A protein and the small-molecule ligand that binds it are described below.
Small molecule (SMILES): CC(C)C[C@H](NC(=O)[C@H](Cc1ccccc1)NC(=O)C/C=C/c1cn(CCOCCOCCOCC(=O)O)nn1)B(O)O

Sequence of chain 1.L:
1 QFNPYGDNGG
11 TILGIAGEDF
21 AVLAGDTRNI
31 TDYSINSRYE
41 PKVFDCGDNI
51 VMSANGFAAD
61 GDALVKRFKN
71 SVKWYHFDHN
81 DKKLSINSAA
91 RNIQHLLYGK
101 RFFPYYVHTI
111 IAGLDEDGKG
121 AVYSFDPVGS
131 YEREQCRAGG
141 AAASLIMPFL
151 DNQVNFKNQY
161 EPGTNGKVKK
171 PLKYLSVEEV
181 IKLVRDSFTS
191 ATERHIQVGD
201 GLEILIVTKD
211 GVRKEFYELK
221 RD

Sequence of chain 1.K:
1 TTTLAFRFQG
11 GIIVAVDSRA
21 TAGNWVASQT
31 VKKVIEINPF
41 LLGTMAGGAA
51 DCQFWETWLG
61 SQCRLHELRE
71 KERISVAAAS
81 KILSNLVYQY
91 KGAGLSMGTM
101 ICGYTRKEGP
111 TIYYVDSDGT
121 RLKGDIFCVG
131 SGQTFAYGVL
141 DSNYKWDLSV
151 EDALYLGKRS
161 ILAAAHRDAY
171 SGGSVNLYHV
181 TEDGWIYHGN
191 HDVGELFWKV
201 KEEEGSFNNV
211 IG

Binding-site contacts:
Ligand atom C22 contacts residue GLY47 of chain 1.K at 3.7 Å.
Ligand atom C24 contacts residue MET45 of chain 1.K at 3.9 Å (hydrophobic).
Ligand atom O8 contacts residue GLY48 of chain 1.K at 3.7 Å.
Ligand atom C21 contacts residue LYS33 of chain 1.K at 3.8 Å.
Ligand atom C13 contacts residue GLY47 of chain 1.K at 3.7 Å.
Ligand atom C7 contacts residue THR21 of chain 1.K at 3.9 Å.
Ligand atom C17 contacts residue THR21 of chain 1.K at 3.5 Å.
Ligand atom O28 contacts residue TYR170 of chain 1.K at 3.9 Å.
Ligand atom C41 contacts residue TYR106 of chain 1.L at 4.0 Å (hydrophobic).
Ligand atom N20 contacts residue GLY47 of chain 1.K at 2.8 Å (h-bond).
Ligand atom C7 contacts residue ALA49 of chain 1.K at 4.0 Å (hydrophobic).
Ligand atom O27 contacts residue ALA46 of chain 1.K at 3.9 Å.
Ligand atom O27 contacts residue THR1 of chain 1.K at 2.5 Å (h-bond).
Ligand atom C10 contacts residue THR21 of chain 1.K at 3.6 Å.
Ligand atom C2 contacts residue THR21 of chain 1.K at 4.0 Å.
Ligand atom C21 contacts residue GLY47 of chain 1.K at 3.7 Å.
Ligand atom C25 contacts residue ALA20 of chain 1.K at 3.8 Å (hydrophobic).
Ligand atom O8 contacts residue GLY47 of chain 1.K at 3.8 Å.
Ligand atom O28 contacts residue THR1 of chain 1.K at 2.3 Å (h-bond).
Ligand atom O8 contacts residue ALA49 of chain 1.K at 3.0 Å (h-bond).
Ligand atom O19 contacts residue ALA20 of chain 1.K at 3.3 Å.
Ligand atom C24 contacts residue ALA49 of chain 1.K at 3.8 Å (hydrophobic).
Ligand atom N20 contacts residue THR1 of chain 1.K at 3.7 Å.
Ligand atom C25 contacts residue ALA49 of chain 1.K at 3.8 Å (hydrophobic).
Ligand atom C18 contacts residue THR21 of chain 1.K at 4.0 Å.
Ligand atom N9 contacts residue THR21 of chain 1.K at 2.9 Å (h-bond).
Ligand atom O19 contacts residue THR21 of chain 1.K at 2.8 Å (h-bond).
Ligand atom C21 contacts residue THR1 of chain 1.K at 2.5 Å.
Ligand atom C22 contacts residue THR1 of chain 1.K at 3.0 Å.
Ligand atom C10 contacts residue GLY47 of chain 1.K at 3.6 Å.
Ligand atom O40 contacts residue PRO127 of chain 1.L at 3.9 Å.
Ligand atom C3 contacts residue ASP126 of chain 1.L at 3.9 Å.
Ligand atom C18 contacts residue GLY47 of chain 1.K at 3.7 Å.
Ligand atom B8 contacts residue LYS33 of chain 1.K at 3.8 Å.
Ligand atom B8 contacts residue THR1 of chain 1.K at 1.4 Å.
Ligand atom C23 contacts residue ALA49 of chain 1.K at 3.9 Å (hydrophobic).
Ligand atom O27 contacts residue GLY47 of chain 1.K at 2.9 Å (h-bond).
Ligand atom C11 contacts residue THR21 of chain 1.K at 3.5 Å.
Ligand atom C22 contacts residue LYS33 of chain 1.K at 3.8 Å.
Ligand atom C23 contacts residue GLY47 of chain 1.K at 3.6 Å.